Binding-site contacts:
Ligand atom O7 contacts residue ILE319 of chain 1.C at 4.2 Å.
Ligand atom C7 contacts residue ASN318 of chain 1.C at 3.3 Å.
Ligand atom C5 contacts residue ASN318 of chain 1.C at 3.5 Å.
Ligand atom C1 contacts residue ASN318 of chain 1.C at 1.4 Å.
Ligand atom O6 contacts residue THR568 of chain 1.C at 4.3 Å.
Ligand atom C2 contacts residue ASN318 of chain 1.C at 2.8 Å.
Ligand atom C8 contacts residue ASN318 of chain 1.C at 3.5 Å.
Ligand atom O5 contacts residue GLN567 of chain 1.C at 3.5 Å (h-bond).
Ligand atom O6 contacts residue GLN567 of chain 1.C at 4.4 Å.
Ligand atom O5 contacts residue ASN318 of chain 1.C at 2.2 Å (h-bond).
Ligand atom N2 contacts residue ASN318 of chain 1.C at 3.2 Å.
Ligand atom C6 contacts residue THR568 of chain 1.C at 4.3 Å.
Ligand atom O7 contacts residue ASN318 of chain 1.C at 3.3 Å (h-bond).
Ligand atom C7 contacts residue ILE319 of chain 1.C at 4.3 Å (hydrophobic).
Ligand atom C4 contacts residue ASN318 of chain 1.C at 4.2 Å.
Ligand atom C3 contacts residue ASN318 of chain 1.C at 4.0 Å.
Ligand atom C8 contacts residue ILE319 of chain 1.C at 3.8 Å (hydrophobic).
Ligand atom C2 contacts residue GLN567 of chain 1.C at 4.3 Å.
Ligand atom C1 contacts residue GLN567 of chain 1.C at 4.0 Å.

The protein below binds the small molecule below.
Small molecule (SMILES): CC(=O)N[C@@H]1[C@@H](O)[C@H](O)[C@@H](CO)O[C@H]1O

Sequence of chain 1.C:
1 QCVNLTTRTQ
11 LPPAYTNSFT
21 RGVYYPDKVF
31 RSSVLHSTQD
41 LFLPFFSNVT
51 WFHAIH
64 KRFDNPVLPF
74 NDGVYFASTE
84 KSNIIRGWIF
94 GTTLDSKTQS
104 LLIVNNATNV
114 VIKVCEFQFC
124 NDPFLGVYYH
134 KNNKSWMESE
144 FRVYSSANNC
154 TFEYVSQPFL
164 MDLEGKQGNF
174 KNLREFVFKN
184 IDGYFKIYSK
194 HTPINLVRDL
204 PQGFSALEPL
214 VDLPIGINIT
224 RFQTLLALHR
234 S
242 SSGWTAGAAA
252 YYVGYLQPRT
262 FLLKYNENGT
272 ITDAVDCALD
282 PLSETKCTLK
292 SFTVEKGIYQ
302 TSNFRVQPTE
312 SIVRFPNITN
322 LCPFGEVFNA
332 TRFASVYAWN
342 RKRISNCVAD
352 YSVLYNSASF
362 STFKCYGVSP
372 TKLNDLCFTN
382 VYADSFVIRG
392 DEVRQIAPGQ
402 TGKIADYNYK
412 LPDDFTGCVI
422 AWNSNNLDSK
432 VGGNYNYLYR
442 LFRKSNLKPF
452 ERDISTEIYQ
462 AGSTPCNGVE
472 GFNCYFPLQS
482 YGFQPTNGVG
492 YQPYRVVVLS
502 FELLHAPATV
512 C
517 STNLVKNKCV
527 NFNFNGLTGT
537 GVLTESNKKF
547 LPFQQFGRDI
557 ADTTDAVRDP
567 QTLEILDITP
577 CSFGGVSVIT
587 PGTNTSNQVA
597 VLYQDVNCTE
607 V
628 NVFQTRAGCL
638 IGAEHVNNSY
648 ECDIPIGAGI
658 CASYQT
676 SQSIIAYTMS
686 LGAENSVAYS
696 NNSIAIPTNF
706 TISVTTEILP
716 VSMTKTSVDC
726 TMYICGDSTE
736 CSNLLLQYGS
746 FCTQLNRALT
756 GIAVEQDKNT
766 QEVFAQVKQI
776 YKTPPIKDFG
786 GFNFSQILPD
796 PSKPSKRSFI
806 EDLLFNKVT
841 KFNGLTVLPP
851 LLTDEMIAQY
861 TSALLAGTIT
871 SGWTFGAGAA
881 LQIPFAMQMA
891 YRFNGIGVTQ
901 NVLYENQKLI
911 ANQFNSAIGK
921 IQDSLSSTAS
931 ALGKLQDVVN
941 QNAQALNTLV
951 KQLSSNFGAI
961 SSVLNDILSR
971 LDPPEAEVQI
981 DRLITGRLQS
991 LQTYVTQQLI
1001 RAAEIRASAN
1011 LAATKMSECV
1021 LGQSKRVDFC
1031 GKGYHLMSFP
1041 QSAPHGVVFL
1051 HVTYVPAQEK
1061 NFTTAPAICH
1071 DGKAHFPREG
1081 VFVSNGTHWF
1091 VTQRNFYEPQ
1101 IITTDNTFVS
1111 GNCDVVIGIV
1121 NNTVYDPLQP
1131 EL